The protein below binds the small molecule below.
Small molecule (SMILES): CSCC[C@H](NC(=O)[C@@H]1CCCN1C(=O)[C@H](CC(C)C)NC(=O)[C@H](CC(C)C)NC(=O)[C@H](CCCCN)NC(=O)[C@H](C)NC(=O)[C@H](CCCCN)NC(=O)[C@@H](N)CCCN=C(N)N)C(=O)N[C@@H](CCC(=O)O)C(=O)N[C@@H](CCC(=O)O)C(=O)N[C@@H](C)C(=O)N[C@@H](CC(C)C)C(=O)N[C@@H](CC(C)C)C(=O)N1CCC[C@H]1C=O

Sequence of chain 3.A:
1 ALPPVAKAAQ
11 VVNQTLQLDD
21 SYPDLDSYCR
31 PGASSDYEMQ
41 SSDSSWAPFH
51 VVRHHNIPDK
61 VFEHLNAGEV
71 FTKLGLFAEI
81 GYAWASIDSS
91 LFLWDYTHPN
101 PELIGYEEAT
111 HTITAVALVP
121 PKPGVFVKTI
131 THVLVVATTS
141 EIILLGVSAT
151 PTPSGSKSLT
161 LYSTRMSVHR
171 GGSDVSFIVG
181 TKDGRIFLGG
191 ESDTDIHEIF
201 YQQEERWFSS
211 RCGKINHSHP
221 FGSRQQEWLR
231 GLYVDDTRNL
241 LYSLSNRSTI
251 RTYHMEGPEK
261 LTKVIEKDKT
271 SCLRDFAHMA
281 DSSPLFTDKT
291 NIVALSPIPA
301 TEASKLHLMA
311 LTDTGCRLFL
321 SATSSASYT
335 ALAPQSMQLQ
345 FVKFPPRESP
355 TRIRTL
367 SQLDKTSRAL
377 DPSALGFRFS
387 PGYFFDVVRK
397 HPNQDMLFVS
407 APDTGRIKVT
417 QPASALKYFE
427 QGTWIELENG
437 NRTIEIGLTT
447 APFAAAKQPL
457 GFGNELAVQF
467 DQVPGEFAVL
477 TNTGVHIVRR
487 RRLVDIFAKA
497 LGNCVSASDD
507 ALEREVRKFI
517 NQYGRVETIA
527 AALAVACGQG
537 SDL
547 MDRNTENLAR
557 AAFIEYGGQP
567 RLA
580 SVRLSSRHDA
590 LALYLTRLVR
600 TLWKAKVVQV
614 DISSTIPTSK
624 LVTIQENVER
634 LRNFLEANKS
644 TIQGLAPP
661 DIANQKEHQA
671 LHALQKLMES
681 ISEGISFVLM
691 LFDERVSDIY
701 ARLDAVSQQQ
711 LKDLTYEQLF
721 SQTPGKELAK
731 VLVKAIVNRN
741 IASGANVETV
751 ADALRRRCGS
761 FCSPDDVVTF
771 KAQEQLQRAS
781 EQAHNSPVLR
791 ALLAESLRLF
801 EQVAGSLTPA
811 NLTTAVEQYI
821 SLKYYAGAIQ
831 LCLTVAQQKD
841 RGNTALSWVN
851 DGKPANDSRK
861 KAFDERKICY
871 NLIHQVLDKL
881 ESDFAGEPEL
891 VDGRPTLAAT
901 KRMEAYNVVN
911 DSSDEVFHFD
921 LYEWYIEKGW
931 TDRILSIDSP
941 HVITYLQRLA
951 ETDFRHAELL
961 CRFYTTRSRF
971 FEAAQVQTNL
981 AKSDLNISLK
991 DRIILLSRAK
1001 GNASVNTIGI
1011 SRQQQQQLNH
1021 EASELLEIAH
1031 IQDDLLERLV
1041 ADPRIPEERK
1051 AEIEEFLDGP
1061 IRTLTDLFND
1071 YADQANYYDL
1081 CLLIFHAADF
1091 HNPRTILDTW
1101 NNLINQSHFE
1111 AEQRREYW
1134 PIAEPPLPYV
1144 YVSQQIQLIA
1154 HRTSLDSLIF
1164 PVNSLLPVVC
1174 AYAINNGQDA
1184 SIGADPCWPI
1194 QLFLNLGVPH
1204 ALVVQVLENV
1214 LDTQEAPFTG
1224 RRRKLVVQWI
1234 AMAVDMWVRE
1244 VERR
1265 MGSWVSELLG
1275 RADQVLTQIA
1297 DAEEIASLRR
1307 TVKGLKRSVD

Binding-site contacts:
Ligand atom O contacts residue GLN203 of chain 3.A at 3.5 Å (h-bond).
Ligand atom CE contacts residue ARG165 of chain 3.A at 3.8 Å.
Ligand atom N contacts residue GLY105 of chain 3.A at 2.8 Å (h-bond).
Ligand atom SD contacts residue ARG165 of chain 3.A at 3.5 Å.
Ligand atom CB contacts residue ILE104 of chain 3.A at 3.6 Å (hydrophobic).
Ligand atom CD2 contacts residue LEU161 of chain 3.A at 3.6 Å (hydrophobic).
Ligand atom CD contacts residue ARG165 of chain 3.A at 3.8 Å.
Ligand atom CD1 contacts residue GLN203 of chain 3.A at 3.5 Å.
Ligand atom O contacts residue TYR162 of chain 3.A at 3.6 Å.
Ligand atom O contacts residue SER163 of chain 3.A at 3.1 Å (h-bond).
Ligand atom O contacts residue GLY105 of chain 3.A at 3.7 Å.
Ligand atom O contacts residue ILE130 of chain 3.A at 3.7 Å.
Ligand atom CD2 contacts residue PHE126 of chain 3.A at 3.4 Å (hydrophobic).
Ligand atom CA contacts residue PHE126 of chain 3.A at 3.9 Å (hydrophobic).
Ligand atom O contacts residue VAL127 of chain 3.A at 2.5 Å (h-bond).
Ligand atom CA contacts residue ILE130 of chain 3.A at 3.5 Å (hydrophobic).
Ligand atom O contacts residue LEU161 of chain 3.A at 3.4 Å (h-bond).
Ligand atom CD1 contacts residue TYR162 of chain 3.A at 3.5 Å (hydrophobic).
Ligand atom N contacts residue SER163 of chain 3.A at 3.9 Å.
Ligand atom C contacts residue LEU161 of chain 3.A at 3.8 Å (hydrophobic).
Ligand atom CB contacts residue TYR162 of chain 3.A at 3.5 Å (hydrophobic).
Ligand atom CA contacts residue VAL125 of chain 3.A at 3.4 Å (hydrophobic).
Ligand atom CB contacts residue GLY105 of chain 3.A at 3.1 Å.
Ligand atom CA contacts residue SER163 of chain 3.A at 3.7 Å.
Ligand atom O contacts residue PHE126 of chain 3.A at 3.4 Å.
Ligand atom O contacts residue VAL127 of chain 3.A at 3.5 Å.
Ligand atom N contacts residue LEU161 of chain 3.A at 3.2 Å (h-bond).
Ligand atom CD1 contacts residue GLY124 of chain 3.A at 3.9 Å.
Ligand atom CB contacts residue ILE130 of chain 3.A at 3.6 Å (hydrophobic).
Ligand atom CA contacts residue LEU161 of chain 3.A at 3.5 Å (hydrophobic).
Ligand atom C contacts residue ILE130 of chain 3.A at 3.9 Å (hydrophobic).
Ligand atom C contacts residue VAL127 of chain 3.A at 3.7 Å (hydrophobic).
Ligand atom N contacts residue VAL125 of chain 3.A at 3.5 Å (h-bond).
Ligand atom CA contacts residue GLY105 of chain 3.A at 3.6 Å.
Ligand atom OE1 contacts residue ARG165 of chain 3.A at 2.9 Å (salt-bridge).
Ligand atom C contacts residue GLY105 of chain 3.A at 3.8 Å.
Ligand atom CA contacts residue GLY105 of chain 3.A at 3.9 Å.
Ligand atom CD contacts residue GLN203 of chain 3.A at 3.5 Å.
Ligand atom CB contacts residue VAL125 of chain 3.A at 3.3 Å (hydrophobic).
Ligand atom CG contacts residue TYR162 of chain 3.A at 3.9 Å (hydrophobic).